Binding-site contacts:
Ligand atom O15 contacts residue THR161 of chain 1.A at 2.9 Å (h-bond).
Ligand atom C12 contacts residue LEU151 of chain 1.A at 3.9 Å (hydrophobic).
Ligand atom C10 contacts residue ALA50 of chain 1.A at 3.6 Å (hydrophobic).
Ligand atom C12 contacts residue CYS82 of chain 1.A at 3.2 Å (hydrophobic).
Ligand atom C09 contacts residue LEU151 of chain 1.A at 3.5 Å (hydrophobic).
Ligand atom C07 contacts residue MET97 of chain 1.A at 4.0 Å (hydrophobic).
Ligand atom C14 contacts residue CYS82 of chain 1.A at 1.8 Å (hydrophobic).
Ligand atom C13 contacts residue GLN98 of chain 1.A at 3.5 Å.
Ligand atom O15 contacts residue CYS82 of chain 1.A at 3.3 Å (h-bond).
Ligand atom C01 contacts residue GLY103 of chain 1.A at 4.0 Å.
Ligand atom C10 contacts residue LEU151 of chain 1.A at 3.4 Å (hydrophobic).
Ligand atom N16 contacts residue MET100 of chain 1.A at 3.4 Å (h-bond).
Ligand atom C18 contacts residue MET100 of chain 1.A at 3.4 Å (hydrophobic).
Ligand atom C12 contacts residue MET97 of chain 1.A at 3.6 Å (hydrophobic).
Ligand atom C14 contacts residue GLN98 of chain 1.A at 3.7 Å.
Ligand atom C17 contacts residue ALA50 of chain 1.A at 3.8 Å (hydrophobic).
Ligand atom C17 contacts residue MET100 of chain 1.A at 4.0 Å (hydrophobic).
Ligand atom C02 contacts residue LEU25 of chain 1.A at 3.8 Å (hydrophobic).
Ligand atom C05 contacts residue LEU151 of chain 1.A at 3.7 Å (hydrophobic).
Ligand atom N11 contacts residue LEU151 of chain 1.A at 3.9 Å.
Ligand atom C01 contacts residue LEU25 of chain 1.A at 3.5 Å (hydrophobic).
Ligand atom C17 contacts residue LEU151 of chain 1.A at 3.8 Å (hydrophobic).
Ligand atom N11 contacts residue MET100 of chain 1.A at 3.8 Å.
Ligand atom C14 contacts residue MET100 of chain 1.A at 3.8 Å (hydrophobic).
Ligand atom N04 contacts residue LEU151 of chain 1.A at 3.9 Å.
Ligand atom N16 contacts residue GLN98 of chain 1.A at 3.7 Å.
Ligand atom N16 contacts residue ALA50 of chain 1.A at 3.5 Å.
Ligand atom N11 contacts residue GLN98 of chain 1.A at 2.8 Å (h-bond).
Ligand atom C12 contacts residue GLN98 of chain 1.A at 3.6 Å.
Ligand atom C10 contacts residue GLN98 of chain 1.A at 3.7 Å.
Ligand atom N11 contacts residue MET97 of chain 1.A at 3.7 Å.
Ligand atom N16 contacts residue LEU151 of chain 1.A at 3.5 Å.
Ligand atom C13 contacts residue CYS82 of chain 1.A at 2.8 Å (hydrophobic).
Ligand atom C09 contacts residue MET97 of chain 1.A at 3.8 Å (hydrophobic).
Ligand atom C13 contacts residue ARG83 of chain 1.A at 4.0 Å.
Ligand atom O15 contacts residue LEU151 of chain 1.A at 3.4 Å.
Ligand atom C12 contacts residue THR161 of chain 1.A at 4.0 Å.
Ligand atom C08 contacts residue VAL33 of chain 1.A at 3.9 Å (hydrophobic).
Ligand atom O15 contacts residue MET97 of chain 1.A at 3.6 Å (h-bond).
Ligand atom C13 contacts residue MET97 of chain 1.A at 3.3 Å (hydrophobic).

The protein below binds the small molecule below.
Small molecule (SMILES): C=CC(=O)Nc1cc(N(C)C)n2nc(C)cc2n1

Sequence of chain 1.A:
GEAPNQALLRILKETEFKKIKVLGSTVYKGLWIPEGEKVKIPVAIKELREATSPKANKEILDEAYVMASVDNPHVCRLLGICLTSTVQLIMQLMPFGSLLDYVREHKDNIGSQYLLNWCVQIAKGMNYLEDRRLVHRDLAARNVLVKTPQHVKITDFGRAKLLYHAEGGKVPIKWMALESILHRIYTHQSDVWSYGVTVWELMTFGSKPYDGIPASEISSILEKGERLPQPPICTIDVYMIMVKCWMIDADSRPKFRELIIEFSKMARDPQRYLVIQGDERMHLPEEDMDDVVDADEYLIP